The protein below binds the small molecule below.
Small molecule (SMILES): CC(=O)N[C@@H]1[C@@H](O)[C@H](O)[C@@H](CO)O[C@H]1O

Binding-site contacts:
Ligand atom O5 contacts residue ASN395 of chain 1.A at 3.8 Å.
Ligand atom C3 contacts residue ASN424 of chain 1.A at 3.8 Å.
Ligand atom N2 contacts residue ASN424 of chain 1.A at 2.8 Å (h-bond).
Ligand atom O6 contacts residue PRO398 of chain 1.A at 3.2 Å.
Ligand atom O7 contacts residue ASN395 of chain 1.A at 3.4 Å.
Ligand atom N2 contacts residue ASN395 of chain 1.A at 4.0 Å.
Ligand atom C1 contacts residue SER426 of chain 1.A at 3.4 Å.
Ligand atom O4 contacts residue VAL396 of chain 1.A at 4.4 Å.
Ligand atom O3 contacts residue ASN395 of chain 1.A at 3.4 Å (h-bond).
Ligand atom C6 contacts residue PHE397 of chain 1.A at 4.0 Å (hydrophobic).
Ligand atom C5 contacts residue SER426 of chain 1.A at 3.2 Å.
Ligand atom C6 contacts residue SER426 of chain 1.A at 3.6 Å.
Ligand atom C5 contacts residue ASN395 of chain 1.A at 4.0 Å.
Ligand atom C4 contacts residue VAL396 of chain 1.A at 4.4 Å (hydrophobic).
Ligand atom C7 contacts residue ASN424 of chain 1.A at 3.7 Å.
Ligand atom C3 contacts residue ASN395 of chain 1.A at 3.5 Å.
Ligand atom C5 contacts residue ASN424 of chain 1.A at 3.7 Å.
Ligand atom O6 contacts residue SER426 of chain 1.A at 2.8 Å (h-bond).
Ligand atom C1 contacts residue ASN395 of chain 1.A at 4.1 Å.
Ligand atom C1 contacts residue SER394 of chain 1.A at 4.5 Å.
Ligand atom O7 contacts residue ASN424 of chain 1.A at 4.2 Å.
Ligand atom C4 contacts residue ASN395 of chain 1.A at 3.3 Å.
Ligand atom C2 contacts residue ASN424 of chain 1.A at 2.4 Å.
Ligand atom C6 contacts residue ASN395 of chain 1.A at 4.4 Å.
Ligand atom O5 contacts residue ASN424 of chain 1.A at 2.4 Å (h-bond).
Ligand atom O6 contacts residue GLY427 of chain 1.A at 4.0 Å.
Ligand atom C6 contacts residue PRO398 of chain 1.A at 3.9 Å (hydrophobic).
Ligand atom C4 contacts residue ASN424 of chain 1.A at 4.2 Å.
Ligand atom O5 contacts residue SER394 of chain 1.A at 3.9 Å.
Ligand atom C6 contacts residue VAL396 of chain 1.A at 3.9 Å (hydrophobic).
Ligand atom O4 contacts residue ASN395 of chain 1.A at 4.3 Å.
Ligand atom C7 contacts residue ASN395 of chain 1.A at 3.8 Å.
Ligand atom C1 contacts residue ASN424 of chain 1.A at 1.5 Å.
Ligand atom O6 contacts residue PHE397 of chain 1.A at 4.0 Å.
Ligand atom C2 contacts residue ASN395 of chain 1.A at 3.2 Å.
Ligand atom O5 contacts residue SER426 of chain 1.A at 2.9 Å (h-bond).

Sequence of chain 1.A:
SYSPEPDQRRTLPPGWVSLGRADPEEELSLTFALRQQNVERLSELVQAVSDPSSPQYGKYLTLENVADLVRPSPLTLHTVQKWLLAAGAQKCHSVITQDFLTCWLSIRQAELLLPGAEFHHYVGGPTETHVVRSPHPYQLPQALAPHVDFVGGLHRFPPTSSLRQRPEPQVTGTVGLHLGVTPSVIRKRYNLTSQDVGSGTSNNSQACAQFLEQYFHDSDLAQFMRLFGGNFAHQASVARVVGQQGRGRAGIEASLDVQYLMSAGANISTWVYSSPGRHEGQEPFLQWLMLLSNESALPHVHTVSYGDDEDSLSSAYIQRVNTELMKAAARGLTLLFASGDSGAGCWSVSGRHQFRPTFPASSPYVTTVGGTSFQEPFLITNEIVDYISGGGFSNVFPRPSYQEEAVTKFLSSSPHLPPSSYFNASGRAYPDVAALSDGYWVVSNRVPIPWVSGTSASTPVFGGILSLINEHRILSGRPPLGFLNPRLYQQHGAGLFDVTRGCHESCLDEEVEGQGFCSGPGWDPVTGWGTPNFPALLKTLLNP